Binding-site contacts:
Ligand atom C07 contacts residue VAL101 of chain 1.B at 3.8 Å (hydrophobic).
Ligand atom C04 contacts residue LEU64 of chain 1.B at 3.7 Å (hydrophobic).
Ligand atom C29 contacts residue TRP57 of chain 1.B at 3.8 Å (hydrophobic).
Ligand atom C17 contacts residue VAL116 of chain 1.B at 3.7 Å (hydrophobic).
Ligand atom C16 contacts residue MET105 of chain 1.B at 3.6 Å (hydrophobic).
Ligand atom C24 contacts residue LEU64 of chain 1.B at 3.6 Å (hydrophobic).
Ligand atom O23 contacts residue PHE118 of chain 1.B at 3.8 Å.
Ligand atom C25 contacts residue LEU64 of chain 1.B at 3.5 Å (hydrophobic).
Ligand atom F19 contacts residue PHE128 of chain 1.B at 3.8 Å.
Ligand atom O08 contacts residue MET105 of chain 1.B at 3.6 Å.
Ligand atom C26 contacts residue HIS219 of chain 1.B at 3.5 Å.
Ligand atom C04 contacts residue HIS219 of chain 1.B at 3.8 Å.
Ligand atom O01 contacts residue CYS60 of chain 1.B at 3.3 Å.
Ligand atom C25 contacts residue HIS219 of chain 1.B at 3.6 Å.
Ligand atom N03 contacts residue HIS219 of chain 1.B at 2.9 Å (h-bond).
Ligand atom C18 contacts residue PHE128 of chain 1.B at 3.7 Å (hydrophobic).
Ligand atom F19 contacts residue ILE140 of chain 1.B at 3.8 Å.
Ligand atom F19 contacts residue PHE141 of chain 1.B at 3.1 Å.
Ligand atom CL contacts residue ALA61 of chain 1.B at 3.3 Å.
Ligand atom F33 contacts residue ILE137 of chain 1.B at 3.6 Å.
Ligand atom C05 contacts residue LEU64 of chain 1.B at 3.8 Å (hydrophobic).
Ligand atom C07 contacts residue MET105 of chain 1.B at 3.4 Å (hydrophobic).
Ligand atom C24 contacts residue MET105 of chain 1.B at 3.3 Å (hydrophobic).
Ligand atom C30 contacts residue TRP57 of chain 1.B at 3.6 Å (hydrophobic).
Ligand atom O22 contacts residue PHE118 of chain 1.B at 3.8 Å.
Ligand atom C18 contacts residue MET105 of chain 1.B at 3.6 Å (hydrophobic).
Ligand atom O08 contacts residue VAL101 of chain 1.B at 3.3 Å.
Ligand atom C32 contacts residue LEU131 of chain 1.B at 3.9 Å (hydrophobic).
Ligand atom O11 contacts residue MET105 of chain 1.B at 3.2 Å.
Ligand atom C32 contacts residue HIS219 of chain 1.B at 3.4 Å.
Ligand atom C17 contacts residue MET105 of chain 1.B at 3.4 Å (hydrophobic).
Ligand atom C24 contacts residue VAL101 of chain 1.B at 3.6 Å (hydrophobic).
Ligand atom F33 contacts residue HIS219 of chain 1.B at 3.4 Å.
Ligand atom C10 contacts residue GLN26 of chain 1.B at 3.5 Å.
Ligand atom CL contacts residue CYS60 of chain 1.B at 3.3 Å.
Ligand atom C02 contacts residue HIS219 of chain 1.B at 3.6 Å.
Ligand atom C20 contacts residue PHE128 of chain 1.B at 3.8 Å (hydrophobic).
Ligand atom O22 contacts residue HIS63 of chain 1.B at 3.4 Å.
Ligand atom C27 contacts residue HIS219 of chain 1.B at 3.8 Å.
Ligand atom C29 contacts residue LEU223 of chain 1.B at 3.8 Å (hydrophobic).

A protein and the small-molecule ligand that binds it are described below.
Small molecule (SMILES): O=C(Nc1ccc2c(c1)N(S(=O)(=O)c1ccc(F)cc1)C[C@H](CO)O2)c1c(F)cccc1Cl

Sequence of chain 1.B:
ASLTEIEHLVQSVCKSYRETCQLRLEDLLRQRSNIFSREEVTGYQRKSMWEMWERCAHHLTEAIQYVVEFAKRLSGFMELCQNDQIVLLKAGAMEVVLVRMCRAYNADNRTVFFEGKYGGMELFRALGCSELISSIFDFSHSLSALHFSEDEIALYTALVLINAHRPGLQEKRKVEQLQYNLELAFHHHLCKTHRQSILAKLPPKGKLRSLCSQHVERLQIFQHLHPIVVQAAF